Sequence of chain 4.A:
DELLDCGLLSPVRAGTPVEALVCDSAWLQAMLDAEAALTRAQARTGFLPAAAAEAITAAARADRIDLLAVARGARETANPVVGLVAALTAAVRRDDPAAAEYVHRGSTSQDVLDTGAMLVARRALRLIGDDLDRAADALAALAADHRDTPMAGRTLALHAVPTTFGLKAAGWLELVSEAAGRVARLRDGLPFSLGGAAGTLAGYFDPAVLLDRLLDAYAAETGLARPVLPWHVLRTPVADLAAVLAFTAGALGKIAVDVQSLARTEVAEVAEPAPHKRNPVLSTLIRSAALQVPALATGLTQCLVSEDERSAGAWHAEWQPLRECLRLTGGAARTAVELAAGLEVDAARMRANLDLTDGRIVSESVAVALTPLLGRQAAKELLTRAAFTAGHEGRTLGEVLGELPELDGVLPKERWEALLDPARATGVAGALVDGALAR

Sequence of chain 3.A:
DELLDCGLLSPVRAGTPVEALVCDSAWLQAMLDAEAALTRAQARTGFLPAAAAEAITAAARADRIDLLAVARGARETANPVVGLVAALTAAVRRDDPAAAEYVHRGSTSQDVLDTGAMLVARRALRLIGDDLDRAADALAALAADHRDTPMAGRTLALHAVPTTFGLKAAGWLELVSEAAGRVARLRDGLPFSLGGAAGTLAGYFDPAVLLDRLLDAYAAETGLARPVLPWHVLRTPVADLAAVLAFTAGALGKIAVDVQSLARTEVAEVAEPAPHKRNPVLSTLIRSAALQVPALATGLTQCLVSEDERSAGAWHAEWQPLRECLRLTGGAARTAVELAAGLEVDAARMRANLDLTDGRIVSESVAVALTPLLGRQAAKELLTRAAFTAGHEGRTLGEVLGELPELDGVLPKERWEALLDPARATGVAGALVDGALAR

A protein and the small-molecule ligand that binds it are described below.
Small molecule (SMILES): O=C(O)/C=C/C(=O)O

Binding-site contacts:
Ligand atom OXT contacts residue LEU183 of chain 4.A at 3.2 Å.
Ligand atom OXT contacts residue ASN323 of chain 3.A at 4.5 Å.
Ligand atom C5 contacts residue THR182 of chain 4.A at 4.2 Å.
Ligand atom OXT contacts residue TRP359 of chain 1.A at 4.3 Å.
Ligand atom C6 contacts residue ASN323 of chain 3.A at 3.6 Å.
Ligand atom C5 contacts residue ARG354 of chain 1.A at 3.7 Å.
Ligand atom C contacts residue SER136 of chain 1.A at 4.2 Å.
Ligand atom C5 contacts residue ASN323 of chain 3.A at 3.4 Å.
Ligand atom O8 contacts residue LYS321 of chain 3.A at 2.5 Å (salt-bridge).
Ligand atom C6 contacts residue LYS321 of chain 3.A at 3.7 Å.
Ligand atom C contacts residue ASN106 of chain 1.A at 3.6 Å.
Ligand atom C contacts residue ARG354 of chain 1.A at 3.8 Å.
Ligand atom C5 contacts residue LEU183 of chain 4.A at 4.5 Å (hydrophobic).
Ligand atom O7 contacts residue THR135 of chain 1.A at 4.4 Å.
Ligand atom C5 contacts residue LYS321 of chain 3.A at 4.3 Å.
Ligand atom C4 contacts residue SER136 of chain 1.A at 4.5 Å.
Ligand atom O contacts residue TRP359 of chain 1.A at 3.7 Å.
Ligand atom O7 contacts residue ARG354 of chain 1.A at 4.3 Å.
Ligand atom O contacts residue ARG354 of chain 1.A at 4.1 Å.
Ligand atom O contacts residue SER136 of chain 1.A at 3.1 Å.
Ligand atom C6 contacts residue ARG354 of chain 1.A at 4.1 Å.
Ligand atom O8 contacts residue ASN323 of chain 3.A at 3.3 Å (h-bond).
Ligand atom OXT contacts residue ARG354 of chain 1.A at 3.6 Å.
Ligand atom C6 contacts residue THR182 of chain 4.A at 3.8 Å.
Ligand atom O contacts residue ASN106 of chain 1.A at 2.7 Å (h-bond).
Ligand atom C contacts residue LEU183 of chain 4.A at 4.4 Å (hydrophobic).
Ligand atom OXT contacts residue ASN106 of chain 1.A at 4.1 Å.
Ligand atom C4 contacts residue ARG354 of chain 1.A at 3.8 Å.
Ligand atom C contacts residue TRP359 of chain 1.A at 4.4 Å (hydrophobic).
Ligand atom O8 contacts residue THR182 of chain 4.A at 3.1 Å (h-bond).

Sequence of chain 1.A:
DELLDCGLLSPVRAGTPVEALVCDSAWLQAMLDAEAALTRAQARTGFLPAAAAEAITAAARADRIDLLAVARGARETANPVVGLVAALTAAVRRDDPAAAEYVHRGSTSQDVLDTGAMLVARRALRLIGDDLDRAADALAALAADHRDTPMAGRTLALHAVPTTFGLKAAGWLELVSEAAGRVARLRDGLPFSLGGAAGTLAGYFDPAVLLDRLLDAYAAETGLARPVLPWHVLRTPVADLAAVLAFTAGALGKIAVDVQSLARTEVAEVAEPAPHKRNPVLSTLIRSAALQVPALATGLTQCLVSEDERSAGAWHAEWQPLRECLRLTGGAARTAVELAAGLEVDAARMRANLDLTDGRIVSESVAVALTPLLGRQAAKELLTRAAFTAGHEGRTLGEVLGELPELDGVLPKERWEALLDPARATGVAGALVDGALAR